Binding-site contacts:
Ligand atom C7 contacts residue LYS337 of chain 1.C at 4.5 Å.
Ligand atom C4 contacts residue VAL368 of chain 1.C at 3.5 Å (hydrophobic).
Ligand atom C6 contacts residue GLU367 of chain 1.C at 3.4 Å.
Ligand atom C2 contacts residue ASN346 of chain 1.C at 2.4 Å.
Ligand atom O5 contacts residue ASN346 of chain 1.C at 2.3 Å (h-bond).
Ligand atom C5 contacts residue ASN346 of chain 1.C at 3.6 Å.
Ligand atom O7 contacts residue ASN346 of chain 1.C at 2.6 Å (h-bond).
Ligand atom C1 contacts residue GLU367 of chain 1.C at 4.2 Å.
Ligand atom O6 contacts residue GLU367 of chain 1.C at 2.3 Å (salt-bridge).
Ligand atom C4 contacts residue ASN346 of chain 1.C at 4.1 Å.
Ligand atom O5 contacts residue GLU367 of chain 1.C at 3.1 Å (salt-bridge).
Ligand atom C3 contacts residue ASN346 of chain 1.C at 3.7 Å.
Ligand atom O4 contacts residue VAL368 of chain 1.C at 3.4 Å.
Ligand atom C5 contacts residue GLU367 of chain 1.C at 3.8 Å.
Ligand atom C1 contacts residue ASN346 of chain 1.C at 1.4 Å.
Ligand atom C8 contacts residue LYS337 of chain 1.C at 3.4 Å.
Ligand atom N2 contacts residue ASN346 of chain 1.C at 2.9 Å (h-bond).
Ligand atom C5 contacts residue VAL368 of chain 1.C at 4.2 Å (hydrophobic).
Ligand atom C6 contacts residue VAL368 of chain 1.C at 3.6 Å (hydrophobic).
Ligand atom C8 contacts residue ASN346 of chain 1.C at 3.1 Å.
Ligand atom C7 contacts residue ASN346 of chain 1.C at 2.8 Å.

Sequence of chain 1.C:
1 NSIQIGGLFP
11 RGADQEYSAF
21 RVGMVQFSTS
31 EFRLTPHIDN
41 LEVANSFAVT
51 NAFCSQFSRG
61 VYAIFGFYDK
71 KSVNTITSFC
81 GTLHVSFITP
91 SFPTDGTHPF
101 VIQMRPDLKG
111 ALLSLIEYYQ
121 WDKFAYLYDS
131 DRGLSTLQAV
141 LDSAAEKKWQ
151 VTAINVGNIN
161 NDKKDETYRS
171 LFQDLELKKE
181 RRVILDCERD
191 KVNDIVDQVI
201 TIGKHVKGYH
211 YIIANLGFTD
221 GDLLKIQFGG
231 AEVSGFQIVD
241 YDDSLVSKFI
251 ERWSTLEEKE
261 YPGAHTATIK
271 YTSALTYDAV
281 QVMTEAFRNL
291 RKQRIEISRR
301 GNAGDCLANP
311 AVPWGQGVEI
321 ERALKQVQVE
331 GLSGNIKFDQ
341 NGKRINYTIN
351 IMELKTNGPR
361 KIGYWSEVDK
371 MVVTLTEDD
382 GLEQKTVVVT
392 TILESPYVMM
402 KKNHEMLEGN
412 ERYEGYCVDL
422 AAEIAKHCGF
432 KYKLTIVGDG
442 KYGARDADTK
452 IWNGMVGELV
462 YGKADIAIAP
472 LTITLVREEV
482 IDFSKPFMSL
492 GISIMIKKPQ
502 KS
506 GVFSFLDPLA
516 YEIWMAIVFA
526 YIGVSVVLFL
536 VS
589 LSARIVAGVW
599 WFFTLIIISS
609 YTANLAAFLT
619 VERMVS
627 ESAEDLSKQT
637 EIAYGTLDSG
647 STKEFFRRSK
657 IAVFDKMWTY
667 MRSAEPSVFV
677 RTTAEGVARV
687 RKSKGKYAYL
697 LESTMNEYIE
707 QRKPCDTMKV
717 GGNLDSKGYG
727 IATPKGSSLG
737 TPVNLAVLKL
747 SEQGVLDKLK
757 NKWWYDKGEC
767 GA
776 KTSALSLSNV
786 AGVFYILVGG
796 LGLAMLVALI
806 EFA

This small molecule binds to this protein.
Small molecule (SMILES): CC(=O)N[C@@H]1[C@@H](O)[C@H](O)[C@@H](CO)O[C@H]1O